A small-molecule ligand and the protein it binds are described below.
Small molecule (SMILES): COCC(CCO[C@H]1CC[C@@]2(C)C(=CC[C@H]3[C@@H]4C[C@@H]5O[C@]6(CC[C@@H](C)CO6)[C@@H](C)[C@@H]5[C@@]4(C)CC[C@@H]32)C1)COC

Binding-site contacts:
Ligand atom C75 contacts residue MET521 of chain 1.D at 3.0 Å (hydrophobic).
Ligand atom C26 contacts residue TRP315 of chain 1.D at 4.4 Å (hydrophobic).
Ligand atom C19 contacts residue TRP315 of chain 1.D at 4.2 Å (hydrophobic).
Ligand atom C24 contacts residue TRP315 of chain 1.D at 3.7 Å (hydrophobic).
Ligand atom C75 contacts residue LEU518 of chain 1.D at 3.9 Å (hydrophobic).
Ligand atom C79 contacts residue PHE526 of chain 1.D at 4.3 Å (hydrophobic).
Ligand atom C78 contacts residue PHE526 of chain 1.D at 4.0 Å (hydrophobic).
Ligand atom C73 contacts residue MET521 of chain 1.D at 4.1 Å (hydrophobic).
Ligand atom C18 contacts residue TRP318 of chain 1.D at 3.7 Å (hydrophobic).
Ligand atom O25 contacts residue TRP315 of chain 1.D at 4.3 Å.
Ligand atom C22 contacts residue TRP315 of chain 1.D at 3.8 Å (hydrophobic).
Ligand atom C01 contacts residue PHE319 of chain 1.D at 4.4 Å (hydrophobic).
Ligand atom C26 contacts residue ASN314 of chain 1.D at 3.6 Å.
Ligand atom C09 contacts residue PHE319 of chain 1.D at 3.6 Å (hydrophobic).
Ligand atom O20 contacts residue TRP318 of chain 1.D at 4.3 Å.
Ligand atom C79 contacts residue ALA522 of chain 1.D at 4.2 Å (hydrophobic).
Ligand atom C76 contacts residue MET521 of chain 1.D at 4.0 Å (hydrophobic).
Ligand atom C18 contacts residue PHE319 of chain 1.D at 4.3 Å (hydrophobic).
Ligand atom C12 contacts residue PHE319 of chain 1.D at 3.6 Å (hydrophobic).
Ligand atom C77 contacts residue VAL525 of chain 1.D at 4.4 Å (hydrophobic).
Ligand atom C19 contacts residue PHE319 of chain 1.D at 3.8 Å (hydrophobic).
Ligand atom C78 contacts residue ALA522 of chain 1.D at 3.8 Å (hydrophobic).
Ligand atom C21 contacts residue TRP315 of chain 1.D at 3.3 Å (hydrophobic).
Ligand atom C77 contacts residue ALA522 of chain 1.D at 3.7 Å (hydrophobic).
Ligand atom C77 contacts residue MET521 of chain 1.D at 4.1 Å (hydrophobic).
Ligand atom C17 contacts residue TRP315 of chain 1.D at 4.2 Å (hydrophobic).
Ligand atom C81 contacts residue PHE526 of chain 1.D at 3.4 Å (hydrophobic).
Ligand atom C26 contacts residue TRP318 of chain 1.D at 3.6 Å (hydrophobic).
Ligand atom C74 contacts residue MET521 of chain 1.D at 3.2 Å (hydrophobic).
Ligand atom C03 contacts residue MET521 of chain 1.D at 4.3 Å (hydrophobic).
Ligand atom O20 contacts residue TRP315 of chain 1.D at 4.4 Å.
Ligand atom C01 contacts residue MET521 of chain 1.D at 4.4 Å (hydrophobic).
Ligand atom C23 contacts residue TRP315 of chain 1.D at 4.4 Å (hydrophobic).
Ligand atom O25 contacts residue TRP318 of chain 1.D at 3.4 Å.
Ligand atom O80 contacts residue ALA522 of chain 1.D at 4.1 Å.
Ligand atom C75 contacts residue ALA522 of chain 1.D at 3.8 Å (hydrophobic).
Ligand atom C18 contacts residue TRP315 of chain 1.D at 4.1 Å (hydrophobic).
Ligand atom C10 contacts residue LEU518 of chain 1.D at 3.8 Å (hydrophobic).
Ligand atom C81 contacts residue VAL525 of chain 1.D at 3.6 Å (hydrophobic).
Ligand atom C10 contacts residue PHE319 of chain 1.D at 4.1 Å (hydrophobic).

Sequence of chain 1.D:
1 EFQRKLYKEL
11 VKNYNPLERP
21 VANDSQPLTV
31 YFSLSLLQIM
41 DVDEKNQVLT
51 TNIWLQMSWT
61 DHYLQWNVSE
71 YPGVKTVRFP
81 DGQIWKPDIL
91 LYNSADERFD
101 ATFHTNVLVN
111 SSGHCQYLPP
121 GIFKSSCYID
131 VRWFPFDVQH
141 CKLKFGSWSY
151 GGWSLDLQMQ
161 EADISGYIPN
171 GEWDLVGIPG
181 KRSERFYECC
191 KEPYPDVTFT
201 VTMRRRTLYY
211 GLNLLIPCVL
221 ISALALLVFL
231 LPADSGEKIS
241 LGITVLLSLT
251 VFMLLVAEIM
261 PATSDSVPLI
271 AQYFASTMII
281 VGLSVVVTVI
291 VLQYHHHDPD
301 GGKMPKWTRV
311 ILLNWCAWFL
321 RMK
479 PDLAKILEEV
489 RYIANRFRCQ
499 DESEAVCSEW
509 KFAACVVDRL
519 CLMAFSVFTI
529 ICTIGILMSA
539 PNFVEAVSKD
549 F